Binding-site contacts:
Ligand atom C15 contacts residue PRO271 of chain 1.C at 3.5 Å (hydrophobic).
Ligand atom C39 contacts residue ALA230 of chain 1.C at 3.6 Å (hydrophobic).
Ligand atom O05 contacts residue LEU360 of chain 1.C at 3.3 Å.
Ligand atom O12 contacts residue ARG358 of chain 1.C at 3.5 Å (salt-bridge).
Ligand atom C36 contacts residue HIS226 of chain 1.C at 3.3 Å.
Ligand atom C07 contacts residue LEU227 of chain 1.C at 3.3 Å (hydrophobic).
Ligand atom C16 contacts residue THR273 of chain 1.C at 3.3 Å.
Ligand atom C27 contacts residue ARG358 of chain 1.C at 3.4 Å.
Ligand atom C40 contacts residue SER233 of chain 1.C at 3.2 Å.
Ligand atom O08 contacts residue GLN278 of chain 1.C at 3.7 Å.
Ligand atom C31 contacts residue HIS226 of chain 1.C at 3.5 Å.
Ligand atom C07 contacts residue ASP223 of chain 1.C at 3.4 Å.
Ligand atom C28 contacts residue ARG358 of chain 1.C at 3.4 Å.
Ligand atom C07 contacts residue HIS226 of chain 1.C at 3.5 Å.
Ligand atom C08 contacts residue HIS226 of chain 1.C at 3.7 Å.
Ligand atom C32 contacts residue ASP25 of chain 1.C at 3.6 Å.
Ligand atom C08 contacts residue ASP223 of chain 1.C at 3.5 Å.
Ligand atom C41 contacts residue GLU26 of chain 1.C at 3.6 Å.
Ligand atom O06 contacts residue PRO271 of chain 1.C at 3.4 Å (h-bond).
Ligand atom C41 contacts residue VAL22 of chain 1.C at 3.8 Å (hydrophobic).
Ligand atom C47 contacts residue ARG275 of chain 1.C at 3.4 Å.
Ligand atom C06 contacts residue LEU227 of chain 1.C at 3.5 Å (hydrophobic).
Ligand atom C04 contacts residue HIS226 of chain 1.C at 3.6 Å.
Ligand atom O03 contacts residue ARG275 of chain 1.C at 3.6 Å.
Ligand atom C30 contacts residue HIS226 of chain 1.C at 3.6 Å.
Ligand atom C42 contacts residue VAL22 of chain 1.C at 3.7 Å (hydrophobic).
Ligand atom C34 contacts residue ASP25 of chain 1.C at 3.7 Å.
Ligand atom C32 contacts residue VAL22 of chain 1.C at 3.6 Å (hydrophobic).
Ligand atom C33 contacts residue ASP25 of chain 1.C at 3.3 Å.
Ligand atom O14 contacts residue HIS226 of chain 1.C at 3.0 Å (h-bond).
Ligand atom C41 contacts residue SER233 of chain 1.C at 3.4 Å.
Ligand atom O13 contacts residue ARG358 of chain 1.C at 3.0 Å (salt-bridge).
Ligand atom C06 contacts residue HIS226 of chain 1.C at 3.5 Å.
Ligand atom C42 contacts residue GLU26 of chain 1.C at 3.5 Å.
Ligand atom C13 contacts residue PHE269 of chain 1.C at 3.8 Å (hydrophobic).
Ligand atom C05 contacts residue HIS226 of chain 1.C at 3.5 Å.
Ligand atom C33 contacts residue VAL22 of chain 1.C at 3.7 Å (hydrophobic).
Ligand atom C19 contacts residue ARG275 of chain 1.C at 3.8 Å.
Ligand atom C09 contacts residue HIS226 of chain 1.C at 3.7 Å.
Ligand atom O06 contacts residue THR273 of chain 1.C at 3.7 Å.

A small-molecule ligand and the protein it binds are described below.
Small molecule (SMILES): CC(=O)O[C@H]1C(=O)[C@@]2(C)[C@H]([C@H](OC(=O)c3ccccc3)[C@]3(O)C[C@H](OC(=O)[C@H](O)[C@@H](NC(=O)c4ccccc4)c4ccccc4)C(C)=C1C3(C)C)[C@]1(OC(C)=O)CO[C@@H]1C[C@@H]2O

Sequence of chain 1.C:
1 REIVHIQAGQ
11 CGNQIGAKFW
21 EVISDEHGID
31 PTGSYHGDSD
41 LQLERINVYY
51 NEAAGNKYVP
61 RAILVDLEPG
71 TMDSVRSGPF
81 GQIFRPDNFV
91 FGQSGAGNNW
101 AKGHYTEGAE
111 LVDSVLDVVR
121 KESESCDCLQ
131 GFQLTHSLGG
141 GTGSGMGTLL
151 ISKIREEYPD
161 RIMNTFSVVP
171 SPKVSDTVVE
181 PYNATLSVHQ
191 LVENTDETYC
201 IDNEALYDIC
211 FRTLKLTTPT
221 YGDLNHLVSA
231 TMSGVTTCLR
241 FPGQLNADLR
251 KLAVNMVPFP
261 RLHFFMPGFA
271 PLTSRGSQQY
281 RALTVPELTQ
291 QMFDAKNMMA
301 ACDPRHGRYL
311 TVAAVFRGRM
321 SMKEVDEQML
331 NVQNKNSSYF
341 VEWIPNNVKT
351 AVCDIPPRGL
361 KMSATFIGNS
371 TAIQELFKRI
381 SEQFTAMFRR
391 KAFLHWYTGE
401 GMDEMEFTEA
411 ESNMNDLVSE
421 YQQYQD